The protein below binds the small molecule below.
Small molecule (SMILES): O=S(=O)(Nc1ccc2c(c1)N(S(=O)(=O)Cc1ccc(C(F)(F)F)cc1)CCC2)c1ccc(F)cc1F

Binding-site contacts:
Ligand atom CAQ contacts residue VAL121 of chain 1.B at 3.8 Å (hydrophobic).
Ligand atom CBF contacts residue MET125 of chain 1.B at 3.8 Å (hydrophobic).
Ligand atom OAL contacts residue PHE138 of chain 1.B at 3.4 Å.
Ligand atom FBJ contacts residue MET125 of chain 1.B at 3.3 Å.
Ligand atom SAZ contacts residue PHE137 of chain 1.B at 3.9 Å.
Ligand atom FAV contacts residue ILE160 of chain 1.B at 3.2 Å.
Ligand atom CAC contacts residue PHE138 of chain 1.B at 3.9 Å (hydrophobic).
Ligand atom NAY contacts residue PHE137 of chain 1.B at 2.8 Å (h-bond).
Ligand atom FBJ contacts residue VAL121 of chain 1.B at 3.5 Å.
Ligand atom OAL contacts residue CYS80 of chain 1.B at 3.3 Å (h-bond).
Ligand atom CBE contacts residue ALA87 of chain 1.B at 3.8 Å (hydrophobic).
Ligand atom CAD contacts residue PHE137 of chain 1.B at 3.5 Å (hydrophobic).
Ligand atom CAN contacts residue CYS80 of chain 1.B at 3.9 Å (hydrophobic).
Ligand atom NAY contacts residue PHE138 of chain 1.B at 3.7 Å.
Ligand atom FBJ contacts residue ARG124 of chain 1.B at 3.6 Å.
Ligand atom OBA contacts residue PHE137 of chain 1.B at 3.8 Å.
Ligand atom CAF contacts residue PHE148 of chain 1.B at 3.9 Å (hydrophobic).
Ligand atom CAI contacts residue ILE157 of chain 1.B at 3.8 Å (hydrophobic).
Ligand atom CAU contacts residue LEU122 of chain 1.B at 3.8 Å (hydrophobic).
Ligand atom CAA contacts residue PHE148 of chain 1.B at 3.7 Å (hydrophobic).
Ligand atom CAI contacts residue PHE148 of chain 1.B at 3.7 Å (hydrophobic).
Ligand atom FBI contacts residue PHE137 of chain 1.B at 3.6 Å.
Ligand atom OAM contacts residue CYS80 of chain 1.B at 3.2 Å.
Ligand atom CAE contacts residue MET125 of chain 1.B at 3.7 Å (hydrophobic).
Ligand atom CAE contacts residue VAL136 of chain 1.B at 3.8 Å (hydrophobic).
Ligand atom FAW contacts residue LEU122 of chain 1.B at 3.0 Å.
Ligand atom OAL contacts residue PHE148 of chain 1.B at 3.9 Å.
Ligand atom CAT contacts residue LEU84 of chain 1.B at 3.7 Å (hydrophobic).
Ligand atom CAC contacts residue PHE137 of chain 1.B at 3.5 Å (hydrophobic).
Ligand atom SAK contacts residue CYS80 of chain 1.B at 3.9 Å.
Ligand atom NAJ contacts residue PHE148 of chain 1.B at 3.6 Å.
Ligand atom FBI contacts residue ALA128 of chain 1.B at 3.4 Å.
Ligand atom CAD contacts residue VAL136 of chain 1.B at 3.9 Å (hydrophobic).
Ligand atom FAV contacts residue LEU122 of chain 1.B at 3.5 Å.
Ligand atom CBG contacts residue MET125 of chain 1.B at 3.9 Å (hydrophobic).
Ligand atom FBI contacts residue LEU47 of chain 1.B at 3.9 Å.
Ligand atom FAW contacts residue VAL121 of chain 1.B at 3.6 Å.
Ligand atom CAB contacts residue PHE138 of chain 1.B at 3.6 Å (hydrophobic).
Ligand atom CAH contacts residue ILE157 of chain 1.B at 3.9 Å (hydrophobic).
Ligand atom OBB contacts residue HIS83 of chain 1.B at 3.2 Å.

Sequence of chain 1.B:
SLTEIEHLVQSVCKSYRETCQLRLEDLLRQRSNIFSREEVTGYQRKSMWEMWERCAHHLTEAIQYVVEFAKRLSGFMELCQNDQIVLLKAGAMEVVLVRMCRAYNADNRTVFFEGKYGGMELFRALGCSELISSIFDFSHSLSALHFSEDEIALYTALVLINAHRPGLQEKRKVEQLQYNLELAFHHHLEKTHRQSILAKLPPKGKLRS